The protein below binds the small molecule below.
Small molecule (SMILES): O=C(N1CCc2cc(O)ccc2C1)C(F)(F)F

Sequence of chain 1.B:
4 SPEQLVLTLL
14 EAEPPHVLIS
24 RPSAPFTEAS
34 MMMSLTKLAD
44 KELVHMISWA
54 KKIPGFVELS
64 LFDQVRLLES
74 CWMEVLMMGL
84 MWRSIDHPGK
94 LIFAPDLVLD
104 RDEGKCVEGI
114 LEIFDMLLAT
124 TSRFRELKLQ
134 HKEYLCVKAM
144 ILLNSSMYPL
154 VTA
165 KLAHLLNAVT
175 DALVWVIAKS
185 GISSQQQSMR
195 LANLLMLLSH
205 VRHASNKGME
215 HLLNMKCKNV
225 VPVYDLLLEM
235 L

Binding-site contacts:
Ligand atom CAM contacts residue GLU45 of chain 1.B at 3.2 Å.
Ligand atom CAI contacts residue MET80 of chain 1.B at 3.8 Å (hydrophobic).
Ligand atom FAD contacts residue MET76 of chain 1.B at 4.2 Å.
Ligand atom CAJ contacts residue LEU120 of chain 1.B at 4.2 Å (hydrophobic).
Ligand atom FAC contacts residue LEU216 of chain 1.B at 3.8 Å.
Ligand atom FAC contacts residue GLY212 of chain 1.B at 3.4 Å.
Ligand atom FAE contacts residue ILE113 of chain 1.B at 3.1 Å.
Ligand atom CAF contacts residue GLU45 of chain 1.B at 3.0 Å.
Ligand atom CAI contacts residue MET76 of chain 1.B at 4.1 Å (hydrophobic).
Ligand atom CAI contacts residue LEU83 of chain 1.B at 4.2 Å (hydrophobic).
Ligand atom CAF contacts residue ALA42 of chain 1.B at 4.2 Å (hydrophobic).
Ligand atom CAO contacts residue LEU83 of chain 1.B at 4.2 Å (hydrophobic).
Ligand atom FAD contacts residue MET80 of chain 1.B at 4.0 Å.
Ligand atom CAK contacts residue LEU38 of chain 1.B at 4.0 Å (hydrophobic).
Ligand atom CAO contacts residue PHE96 of chain 1.B at 3.7 Å (hydrophobic).
Ligand atom CAQ contacts residue GLY212 of chain 1.B at 3.9 Å.
Ligand atom CAF contacts residue LEU41 of chain 1.B at 4.1 Å (hydrophobic).
Ligand atom CAN contacts residue PHE96 of chain 1.B at 3.6 Å (hydrophobic).
Ligand atom CAG contacts residue ALA42 of chain 1.B at 4.1 Å (hydrophobic).
Ligand atom CAJ contacts residue PHE96 of chain 1.B at 4.2 Å (hydrophobic).
Ligand atom FAE contacts residue ILE116 of chain 1.B at 3.6 Å.
Ligand atom CAF contacts residue LEU38 of chain 1.B at 4.3 Å (hydrophobic).
Ligand atom FAC contacts residue HIS215 of chain 1.B at 3.9 Å.
Ligand atom CAG contacts residue PHE96 of chain 1.B at 3.8 Å (hydrophobic).
Ligand atom CAM contacts residue LEU79 of chain 1.B at 3.8 Å (hydrophobic).
Ligand atom CAH contacts residue PHE96 of chain 1.B at 4.0 Å (hydrophobic).
Ligand atom CAH contacts residue LEU83 of chain 1.B at 4.0 Å (hydrophobic).
Ligand atom CAH contacts residue LEU79 of chain 1.B at 3.6 Å (hydrophobic).
Ligand atom OAB contacts residue GLU45 of chain 1.B at 2.4 Å (salt-bridge).
Ligand atom OAB contacts residue LEU79 of chain 1.B at 3.6 Å.
Ligand atom FAD contacts residue GLY212 of chain 1.B at 3.3 Å.
Ligand atom OAA contacts residue MET35 of chain 1.B at 4.0 Å.
Ligand atom CAQ contacts residue ILE113 of chain 1.B at 4.2 Å (hydrophobic).
Ligand atom OAA contacts residue LEU216 of chain 1.B at 3.5 Å.
Ligand atom CAG contacts residue LEU38 of chain 1.B at 3.5 Å (hydrophobic).
Ligand atom CAK contacts residue PHE96 of chain 1.B at 4.1 Å (hydrophobic).
Ligand atom CAF contacts residue PHE96 of chain 1.B at 3.9 Å (hydrophobic).
Ligand atom FAD contacts residue ILE116 of chain 1.B at 3.7 Å.
Ligand atom CAM contacts residue PHE96 of chain 1.B at 4.1 Å (hydrophobic).
Ligand atom OAB contacts residue ARG86 of chain 1.B at 3.5 Å (salt-bridge).